This small molecule binds to this protein.
Small molecule (SMILES): N[C@](CF)(Cc1c[nH]c2ccccc12)C(=O)O

Sequence of chain 1.B:
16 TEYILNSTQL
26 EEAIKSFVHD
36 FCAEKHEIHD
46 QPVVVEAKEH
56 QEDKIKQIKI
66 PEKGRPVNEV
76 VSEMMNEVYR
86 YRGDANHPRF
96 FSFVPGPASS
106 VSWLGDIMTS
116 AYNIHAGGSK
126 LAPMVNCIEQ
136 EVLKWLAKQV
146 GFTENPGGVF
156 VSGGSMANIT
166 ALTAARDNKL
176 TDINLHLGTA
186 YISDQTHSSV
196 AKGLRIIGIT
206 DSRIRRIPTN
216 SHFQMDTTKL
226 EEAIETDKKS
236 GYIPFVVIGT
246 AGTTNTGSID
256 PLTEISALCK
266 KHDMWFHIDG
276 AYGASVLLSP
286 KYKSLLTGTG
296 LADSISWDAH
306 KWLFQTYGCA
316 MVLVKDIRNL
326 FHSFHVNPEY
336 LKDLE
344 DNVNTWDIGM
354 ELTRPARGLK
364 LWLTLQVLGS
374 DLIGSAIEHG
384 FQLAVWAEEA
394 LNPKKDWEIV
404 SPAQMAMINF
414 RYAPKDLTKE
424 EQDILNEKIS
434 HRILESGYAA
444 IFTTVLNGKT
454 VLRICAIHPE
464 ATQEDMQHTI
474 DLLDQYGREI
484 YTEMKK

Binding-site contacts:
Ligand atom C10 contacts residue SER105 of chain 1.D at 4.2 Å.
Ligand atom N04 contacts residue ALA103 of chain 1.D at 3.7 Å.
Ligand atom N04 contacts residue SER104 of chain 1.D at 3.7 Å.
Ligand atom C11 contacts residue SER104 of chain 1.D at 4.1 Å.
Ligand atom C14 contacts residue PRO462 of chain 1.D at 4.2 Å (hydrophobic).
Ligand atom C13 contacts residue SER105 of chain 1.D at 3.4 Å.
Ligand atom F01 contacts residue GLU463 of chain 1.D at 4.1 Å.
Ligand atom C12 contacts residue ALA103 of chain 1.D at 3.5 Å (hydrophobic).
Ligand atom O02 contacts residue ALA103 of chain 1.D at 3.6 Å (h-bond).
Ligand atom N04 contacts residue PHE309 of chain 1.D at 3.9 Å.
Ligand atom C16 contacts residue PRO462 of chain 1.D at 4.2 Å (hydrophobic).
Ligand atom N05 contacts residue SER104 of chain 1.D at 4.0 Å.
Ligand atom C11 contacts residue PHE309 of chain 1.D at 4.0 Å (hydrophobic).
Ligand atom C15 contacts residue PHE309 of chain 1.D at 3.4 Å (hydrophobic).
Ligand atom C12 contacts residue PRO102 of chain 1.D at 3.5 Å (hydrophobic).
Ligand atom O02 contacts residue LYS40 of chain 1.D at 4.1 Å.
Ligand atom C11 contacts residue PRO462 of chain 1.D at 3.5 Å (hydrophobic).
Ligand atom C17 contacts residue LEU371 of chain 1.D at 4.1 Å (hydrophobic).
Ligand atom O03 contacts residue LYS40 of chain 1.D at 4.0 Å.
Ligand atom C11 contacts residue PRO102 of chain 1.D at 3.8 Å (hydrophobic).
Ligand atom C10 contacts residue GLU463 of chain 1.D at 3.6 Å.
Ligand atom O03 contacts residue GLU463 of chain 1.D at 4.3 Å.
Ligand atom C14 contacts residue ILE19 of chain 1.B at 4.0 Å (hydrophobic).
Ligand atom O02 contacts residue SER105 of chain 1.D at 2.5 Å (h-bond).
Ligand atom C16 contacts residue ILE19 of chain 1.B at 4.0 Å (hydrophobic).
Ligand atom C17 contacts residue ALA379 of chain 1.D at 4.1 Å (hydrophobic).
Ligand atom C17 contacts residue PRO462 of chain 1.D at 3.8 Å (hydrophobic).
Ligand atom C12 contacts residue SER104 of chain 1.D at 4.1 Å.
Ligand atom O02 contacts residue SER104 of chain 1.D at 3.9 Å.
Ligand atom C07 contacts residue GLU463 of chain 1.D at 3.8 Å.
Ligand atom N04 contacts residue PRO462 of chain 1.D at 4.0 Å.
Ligand atom O03 contacts residue SER105 of chain 1.D at 4.2 Å.
Ligand atom C15 contacts residue PRO462 of chain 1.D at 3.5 Å (hydrophobic).
Ligand atom C06 contacts residue SER105 of chain 1.D at 4.0 Å.
Ligand atom N04 contacts residue PRO102 of chain 1.D at 2.7 Å (h-bond).
Ligand atom N05 contacts residue SER105 of chain 1.D at 3.5 Å (h-bond).
Ligand atom F01 contacts residue SER105 of chain 1.D at 3.7 Å.
Ligand atom C09 contacts residue PRO462 of chain 1.D at 3.9 Å (hydrophobic).
Ligand atom C12 contacts residue HIS461 of chain 1.D at 4.2 Å.
Ligand atom C13 contacts residue ALA103 of chain 1.D at 4.3 Å (hydrophobic).

Sequence of chain 1.D:
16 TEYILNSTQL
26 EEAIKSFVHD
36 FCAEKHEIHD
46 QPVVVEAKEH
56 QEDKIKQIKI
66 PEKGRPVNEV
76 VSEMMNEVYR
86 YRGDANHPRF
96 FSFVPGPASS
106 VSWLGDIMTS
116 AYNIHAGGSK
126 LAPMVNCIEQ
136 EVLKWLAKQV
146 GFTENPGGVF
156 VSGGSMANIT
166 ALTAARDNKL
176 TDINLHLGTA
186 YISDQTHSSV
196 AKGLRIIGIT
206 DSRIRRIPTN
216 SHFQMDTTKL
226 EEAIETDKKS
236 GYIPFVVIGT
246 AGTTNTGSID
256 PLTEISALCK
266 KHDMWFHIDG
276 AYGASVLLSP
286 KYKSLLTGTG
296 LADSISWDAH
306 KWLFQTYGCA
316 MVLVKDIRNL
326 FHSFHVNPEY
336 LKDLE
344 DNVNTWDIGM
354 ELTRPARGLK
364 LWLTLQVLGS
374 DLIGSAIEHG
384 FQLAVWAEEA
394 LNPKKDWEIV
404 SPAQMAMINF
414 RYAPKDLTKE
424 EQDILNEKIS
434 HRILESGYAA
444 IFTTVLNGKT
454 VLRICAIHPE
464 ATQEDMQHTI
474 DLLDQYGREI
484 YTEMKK